Binding-site contacts:
Ligand atom C3' contacts residue CA1 of chain 1.C at 3.5 Å.
Ligand atom O2' contacts residue ASP272 of chain 1.A at 2.9 Å (salt-bridge).
Ligand atom C2' contacts residue ASP25 of chain 1.A at 3.1 Å.
Ligand atom C8 contacts residue TRP94 of chain 1.A at 3.7 Å (hydrophobic).
Ligand atom C1' contacts residue ASP51 of chain 1.A at 3.3 Å.
Ligand atom C3' contacts residue ASP272 of chain 1.A at 3.4 Å.
Ligand atom C1' contacts residue TRP271 of chain 1.A at 3.5 Å (hydrophobic).
Ligand atom C5 contacts residue TRP271 of chain 1.A at 3.6 Å (hydrophobic).
Ligand atom C5' contacts residue TRP271 of chain 1.A at 3.7 Å (hydrophobic).
Ligand atom O3' contacts residue ASN197 of chain 1.A at 3.0 Å (h-bond).
Ligand atom N4' contacts residue ASP51 of chain 1.A at 3.4 Å (salt-bridge).
Ligand atom C4' contacts residue ASN197 of chain 1.A at 3.5 Å.
Ligand atom C3 contacts residue TRP94 of chain 1.A at 3.5 Å (hydrophobic).
Ligand atom C2 contacts residue TYR268 of chain 1.A at 3.7 Å (hydrophobic).
Ligand atom C4 contacts residue TRP271 of chain 1.A at 3.7 Å (hydrophobic).
Ligand atom C5 contacts residue TRP94 of chain 1.A at 3.5 Å (hydrophobic).
Ligand atom O2' contacts residue ASP26 of chain 1.A at 3.0 Å (salt-bridge).
Ligand atom O3' contacts residue THR148 of chain 1.A at 3.0 Å (h-bond).
Ligand atom C9 contacts residue TRP94 of chain 1.A at 3.4 Å (hydrophobic).
Ligand atom C10 contacts residue ASN23 of chain 1.A at 3.6 Å.
Ligand atom C6 contacts residue TRP271 of chain 1.A at 3.6 Å (hydrophobic).
Ligand atom C6 contacts residue ASN184 of chain 1.A at 3.7 Å.
Ligand atom C2' contacts residue CA1 of chain 1.C at 3.5 Å.
Ligand atom C1 contacts residue ASP51 of chain 1.A at 3.3 Å.
Ligand atom C4 contacts residue TRP94 of chain 1.A at 3.6 Å (hydrophobic).
Ligand atom C7 contacts residue ASN184 of chain 1.A at 3.5 Å.
Ligand atom C2' contacts residue TRP271 of chain 1.A at 3.3 Å (hydrophobic).
Ligand atom C10 contacts residue TRP94 of chain 1.A at 3.5 Å (hydrophobic).
Ligand atom C1 contacts residue PHE90 of chain 1.A at 3.4 Å (hydrophobic).
Ligand atom C2 contacts residue TRP94 of chain 1.A at 3.4 Å (hydrophobic).
Ligand atom O3' contacts residue ASP272 of chain 1.A at 2.7 Å (salt-bridge).
Ligand atom O5' contacts residue GLU195 of chain 1.A at 2.5 Å (salt-bridge).
Ligand atom O5' contacts residue ASN184 of chain 1.A at 3.0 Å (h-bond).
Ligand atom C5' contacts residue GLU195 of chain 1.A at 3.4 Å.
Ligand atom O2' contacts residue ASP25 of chain 1.A at 2.6 Å (salt-bridge).
Ligand atom O3' contacts residue CA1 of chain 1.C at 2.5 Å.
Ligand atom N1 contacts residue ASP51 of chain 1.A at 2.7 Å (salt-bridge).
Ligand atom C10 contacts residue ASP51 of chain 1.A at 3.4 Å.
Ligand atom O2' contacts residue CA1 of chain 1.C at 2.4 Å.
Ligand atom N1 contacts residue TRP94 of chain 1.A at 3.5 Å.

Sequence of chain 1.A:
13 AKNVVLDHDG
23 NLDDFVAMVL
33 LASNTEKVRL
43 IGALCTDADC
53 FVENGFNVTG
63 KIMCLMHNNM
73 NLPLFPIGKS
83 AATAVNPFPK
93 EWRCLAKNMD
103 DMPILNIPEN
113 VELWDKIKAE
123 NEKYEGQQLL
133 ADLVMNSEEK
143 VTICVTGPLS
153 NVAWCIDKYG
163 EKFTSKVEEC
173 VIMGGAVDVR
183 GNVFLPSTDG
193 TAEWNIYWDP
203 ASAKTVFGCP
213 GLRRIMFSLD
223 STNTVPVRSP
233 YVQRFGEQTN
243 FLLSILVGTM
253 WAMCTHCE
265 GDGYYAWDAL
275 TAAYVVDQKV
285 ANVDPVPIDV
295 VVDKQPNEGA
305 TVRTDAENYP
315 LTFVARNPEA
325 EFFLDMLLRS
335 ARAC

A small-molecule ligand and the protein it binds are described below.
Small molecule (SMILES): OC[C@@H]1[C@@H](O)[C@@H](O)CN1Cc1cccc2cccnc12